Sequence of chain 1.E:
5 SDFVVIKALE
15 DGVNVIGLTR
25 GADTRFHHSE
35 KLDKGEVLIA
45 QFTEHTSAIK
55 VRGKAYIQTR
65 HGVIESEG

A protein and the small-molecule ligand that binds it are described below.
Small molecule (SMILES): N[C@@H](Cc1c[nH]c2ccccc12)C(=O)O

Sequence of chain 1.F:
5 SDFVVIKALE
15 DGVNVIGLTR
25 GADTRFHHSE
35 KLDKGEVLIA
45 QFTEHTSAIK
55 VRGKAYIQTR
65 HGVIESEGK

Binding-site contacts:
Ligand atom CG contacts residue SER51 of chain 1.E at 3.9 Å.
Ligand atom CH2 contacts residue GLY21 of chain 1.F at 3.5 Å.
Ligand atom C contacts residue GLY25 of chain 1.E at 3.4 Å.
Ligand atom CB contacts residue SER51 of chain 1.E at 3.4 Å.
Ligand atom N contacts residue GLY25 of chain 1.E at 2.8 Å (h-bond).
Ligand atom O contacts residue THR47 of chain 1.F at 3.5 Å (h-bond).
Ligand atom CZ3 contacts residue GLY21 of chain 1.F at 3.5 Å.
Ligand atom CZ2 contacts residue ALA44 of chain 1.F at 4.0 Å (hydrophobic).
Ligand atom CD1 contacts residue THR47 of chain 1.F at 3.8 Å.
Ligand atom CZ2 contacts residue THR50 of chain 1.F at 3.8 Å.
Ligand atom C contacts residue THR47 of chain 1.F at 3.4 Å.
Ligand atom CD1 contacts residue SER51 of chain 1.E at 3.5 Å.
Ligand atom O contacts residue ARG24 of chain 1.E at 3.6 Å.
Ligand atom N contacts residue THR28 of chain 1.E at 2.8 Å (h-bond).
Ligand atom CZ2 contacts residue ILE53 of chain 1.F at 3.9 Å (hydrophobic).
Ligand atom CA contacts residue THR23 of chain 1.E at 3.8 Å.
Ligand atom OXT contacts residue THR50 of chain 1.F at 2.8 Å (h-bond).
Ligand atom NE1 contacts residue ALA44 of chain 1.F at 3.8 Å.
Ligand atom CH2 contacts residue ILE20 of chain 1.F at 4.0 Å (hydrophobic).
Ligand atom CB contacts residue THR23 of chain 1.E at 3.7 Å.
Ligand atom O contacts residue GLY25 of chain 1.E at 3.0 Å (h-bond).
Ligand atom CA contacts residue THR28 of chain 1.E at 3.2 Å.
Ligand atom CE2 contacts residue THR50 of chain 1.F at 4.0 Å.
Ligand atom C contacts residue SER51 of chain 1.E at 3.6 Å.
Ligand atom C contacts residue THR50 of chain 1.F at 3.9 Å.
Ligand atom N contacts residue ASP27 of chain 1.E at 3.0 Å (salt-bridge).
Ligand atom O contacts residue SER51 of chain 1.E at 3.0 Å (h-bond).
Ligand atom OXT contacts residue GLY25 of chain 1.E at 3.9 Å.
Ligand atom OXT contacts residue THR47 of chain 1.F at 2.6 Å (h-bond).
Ligand atom CA contacts residue SER51 of chain 1.E at 3.9 Å.
Ligand atom OXT contacts residue HIS49 of chain 1.F at 3.9 Å.
Ligand atom CB contacts residue THR28 of chain 1.E at 3.5 Å.
Ligand atom N contacts residue THR23 of chain 1.E at 2.9 Å (h-bond).
Ligand atom CD1 contacts residue GLN45 of chain 1.F at 3.5 Å.
Ligand atom N contacts residue ARG24 of chain 1.E at 3.9 Å.
Ligand atom NE1 contacts residue GLN45 of chain 1.F at 2.8 Å (h-bond).
Ligand atom CE2 contacts residue GLN45 of chain 1.F at 3.9 Å.
Ligand atom CE3 contacts residue HIS32 of chain 1.F at 3.9 Å.
Ligand atom CA contacts residue GLY25 of chain 1.E at 3.4 Å.
Ligand atom CD2 contacts residue THR50 of chain 1.F at 4.0 Å.